Sequence of chain 1.T:
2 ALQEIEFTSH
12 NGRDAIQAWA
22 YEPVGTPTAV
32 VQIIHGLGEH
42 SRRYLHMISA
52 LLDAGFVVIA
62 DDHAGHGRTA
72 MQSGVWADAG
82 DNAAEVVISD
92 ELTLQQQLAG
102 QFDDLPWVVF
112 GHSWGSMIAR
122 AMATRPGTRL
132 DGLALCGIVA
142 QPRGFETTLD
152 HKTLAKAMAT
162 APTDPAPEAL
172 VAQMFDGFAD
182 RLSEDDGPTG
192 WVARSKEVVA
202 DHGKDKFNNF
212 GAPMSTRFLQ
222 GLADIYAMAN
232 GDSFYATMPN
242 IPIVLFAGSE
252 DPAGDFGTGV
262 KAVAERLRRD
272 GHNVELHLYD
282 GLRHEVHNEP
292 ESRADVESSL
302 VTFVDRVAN

This protein binds this small molecule.
Small molecule (SMILES): CCCCCCC(O)O

Binding-site contacts:
Ligand atom C6 contacts residue PHE176 of chain 1.T at 4.5 Å (hydrophobic).
Ligand atom C8 contacts residue PHE176 of chain 1.T at 3.6 Å (hydrophobic).
Ligand atom C5 contacts residue SER114 of chain 1.T at 3.3 Å.
Ligand atom C5 contacts residue HIS285 of chain 1.T at 3.9 Å.
Ligand atom C4 contacts residue TRP115 of chain 1.T at 4.3 Å (hydrophobic).
Ligand atom C9 contacts residue TRP192 of chain 1.T at 3.9 Å (hydrophobic).
Ligand atom C4 contacts residue LEU38 of chain 1.T at 4.0 Å (hydrophobic).
Ligand atom C10 contacts residue PHE176 of chain 1.T at 3.0 Å (hydrophobic).
Ligand atom C5 contacts residue LEU38 of chain 1.T at 4.3 Å (hydrophobic).
Ligand atom C6 contacts residue LEU38 of chain 1.T at 3.6 Å (hydrophobic).
Ligand atom O3 contacts residue TRP115 of chain 1.T at 3.8 Å.
Ligand atom O4 contacts residue SER114 of chain 1.T at 2.2 Å (h-bond).
Ligand atom C4 contacts residue HIS285 of chain 1.T at 3.7 Å.
Ligand atom O3 contacts residue SER114 of chain 1.T at 2.2 Å (h-bond).
Ligand atom C7 contacts residue LEU38 of chain 1.T at 4.4 Å (hydrophobic).
Ligand atom O4 contacts residue TRP115 of chain 1.T at 4.2 Å.
Ligand atom C6 contacts residue SER114 of chain 1.T at 4.4 Å.
Ligand atom C8 contacts residue TRP192 of chain 1.T at 3.7 Å (hydrophobic).
Ligand atom C6 contacts residue TRP192 of chain 1.T at 3.8 Å (hydrophobic).
Ligand atom C7 contacts residue PHE179 of chain 1.T at 4.1 Å (hydrophobic).
Ligand atom O3 contacts residue HIS285 of chain 1.T at 4.4 Å.
Ligand atom O4 contacts residue LEU38 of chain 1.T at 4.2 Å.
Ligand atom C7 contacts residue PHE176 of chain 1.T at 3.3 Å (hydrophobic).
Ligand atom C9 contacts residue PHE176 of chain 1.T at 2.9 Å (hydrophobic).
Ligand atom O3 contacts residue GLY37 of chain 1.T at 3.9 Å.
Ligand atom O3 contacts residue LEU38 of chain 1.T at 3.0 Å (h-bond).
Ligand atom C4 contacts residue SER114 of chain 1.T at 1.9 Å.
Ligand atom C5 contacts residue TRP192 of chain 1.T at 3.5 Å (hydrophobic).
Ligand atom C7 contacts residue TRP192 of chain 1.T at 3.5 Å (hydrophobic).